This protein binds this small molecule.
Small molecule (SMILES): CC(=O)N[C@@H]1[C@@H](O)[C@H](O)[C@@H](CO)O[C@H]1O

Binding-site contacts:
Ligand atom C8 contacts residue ASN53 of chain 1.C at 3.2 Å.
Ligand atom C5 contacts residue ASN53 of chain 1.C at 4.2 Å.
Ligand atom C7 contacts residue ASN53 of chain 1.C at 3.8 Å.
Ligand atom N2 contacts residue ASN53 of chain 1.C at 3.9 Å.
Ligand atom O5 contacts residue ASN53 of chain 1.C at 2.9 Å (h-bond).
Ligand atom C2 contacts residue ASN53 of chain 1.C at 3.5 Å.
Ligand atom O6 contacts residue ASN53 of chain 1.C at 3.7 Å.
Ligand atom C1 contacts residue ASN53 of chain 1.C at 2.8 Å.

Sequence of chain 1.C:
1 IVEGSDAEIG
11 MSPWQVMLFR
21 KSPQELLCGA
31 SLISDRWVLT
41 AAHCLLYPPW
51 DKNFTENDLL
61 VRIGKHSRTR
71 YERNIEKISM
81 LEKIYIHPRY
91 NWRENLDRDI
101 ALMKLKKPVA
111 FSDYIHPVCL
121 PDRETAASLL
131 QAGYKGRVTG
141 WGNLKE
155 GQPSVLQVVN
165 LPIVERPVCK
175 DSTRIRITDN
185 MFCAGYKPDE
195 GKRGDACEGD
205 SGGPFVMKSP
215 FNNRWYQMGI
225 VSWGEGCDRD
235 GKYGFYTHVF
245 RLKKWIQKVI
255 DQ